Binding-site contacts:
Ligand atom C11 contacts residue MET290 of chain 1.A at 3.2 Å (hydrophobic).
Ligand atom O01 contacts residue ASP340 of chain 1.A at 3.5 Å.
Ligand atom O27 contacts residue GLY339 of chain 1.A at 3.5 Å (h-bond).
Ligand atom O01 contacts residue GLY339 of chain 1.A at 3.6 Å.
Ligand atom N12 contacts residue GLY295 of chain 1.A at 3.0 Å (h-bond).
Ligand atom C36 contacts residue ASP340 of chain 1.A at 3.6 Å.
Ligand atom C26 contacts residue ASN289 of chain 1.A at 3.3 Å.
Ligand atom CL24 contacts residue PHE243 of chain 1.A at 3.4 Å.
Ligand atom C26 contacts residue ILE288 of chain 1.A at 3.5 Å (hydrophobic).
Ligand atom O27 contacts residue MET341 of chain 1.A at 3.5 Å.
Ligand atom O03 contacts residue TRP291 of chain 1.A at 3.4 Å (h-bond).
Ligand atom C11 contacts residue GLU293 of chain 1.A at 3.6 Å.
Ligand atom C29 contacts residue GLY339 of chain 1.A at 3.2 Å.
Ligand atom C30 contacts residue GLY339 of chain 1.A at 3.5 Å.
Ligand atom C14 contacts residue GLY339 of chain 1.A at 3.5 Å.
Ligand atom C05 contacts residue GLN292 of chain 1.A at 3.6 Å.
Ligand atom N18 contacts residue GLU237 of chain 1.A at 3.5 Å.
Ligand atom O28 contacts residue ASN289 of chain 1.A at 3.3 Å (h-bond).
Ligand atom C16 contacts residue MET290 of chain 1.A at 3.5 Å (hydrophobic).
Ligand atom O28 contacts residue MET290 of chain 1.A at 2.9 Å (h-bond).
Ligand atom C20 contacts residue SER242 of chain 1.A at 3.6 Å.
Ligand atom C19 contacts residue GLU237 of chain 1.A at 3.6 Å.
Ligand atom C19 contacts residue ASN289 of chain 1.A at 3.5 Å.
Ligand atom F22 contacts residue SER140 of chain 1.A at 3.2 Å.
Ligand atom O27 contacts residue TRP291 of chain 1.A at 3.6 Å.
Ligand atom C02 contacts residue GLY339 of chain 1.A at 3.4 Å.
Ligand atom C08 contacts residue GLY339 of chain 1.A at 3.5 Å.
Ligand atom N12 contacts residue GLU293 of chain 1.A at 3.4 Å (salt-bridge).
Ligand atom N10 contacts residue GLU293 of chain 1.A at 3.3 Å (salt-bridge).
Ligand atom CL24 contacts residue ASN244 of chain 1.A at 3.5 Å.
Ligand atom N12 contacts residue MET290 of chain 1.A at 3.0 Å (h-bond).
Ligand atom N18 contacts residue ASN289 of chain 1.A at 2.7 Å (h-bond).
Ligand atom N10 contacts residue MET290 of chain 1.A at 2.7 Å (h-bond).
Ligand atom CL24 contacts residue PHE249 of chain 1.A at 3.7 Å.
Ligand atom C32 contacts residue GLY338 of chain 1.A at 3.7 Å.
Ligand atom N15 contacts residue GLY339 of chain 1.A at 2.8 Å (h-bond).
Ligand atom N07 contacts residue GLY339 of chain 1.A at 3.1 Å (h-bond).
Ligand atom F22 contacts residue SER242 of chain 1.A at 3.0 Å.
Ligand atom C21 contacts residue SER242 of chain 1.A at 3.3 Å.
Ligand atom C17 contacts residue TRP291 of chain 1.A at 3.7 Å (hydrophobic).

Sequence of chain 1.A:
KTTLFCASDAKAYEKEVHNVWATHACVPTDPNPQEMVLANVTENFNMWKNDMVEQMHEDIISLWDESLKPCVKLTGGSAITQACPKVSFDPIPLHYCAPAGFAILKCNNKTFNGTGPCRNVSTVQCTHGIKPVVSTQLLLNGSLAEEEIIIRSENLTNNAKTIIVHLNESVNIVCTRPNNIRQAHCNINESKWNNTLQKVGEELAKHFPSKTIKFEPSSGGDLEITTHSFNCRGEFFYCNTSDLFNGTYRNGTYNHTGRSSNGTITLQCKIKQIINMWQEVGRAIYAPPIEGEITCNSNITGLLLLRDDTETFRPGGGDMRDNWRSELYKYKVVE

The small molecule below binds the protein below.
Small molecule (SMILES): [H]/N=C(/N)NC[C@@H]1[C@@H](NC(=O)C(=O)Nc2ccc(Cl)c(F)c2)c2ccc(CNC)cc2N1C(=O)OCCC